Sequence of chain 1.E:
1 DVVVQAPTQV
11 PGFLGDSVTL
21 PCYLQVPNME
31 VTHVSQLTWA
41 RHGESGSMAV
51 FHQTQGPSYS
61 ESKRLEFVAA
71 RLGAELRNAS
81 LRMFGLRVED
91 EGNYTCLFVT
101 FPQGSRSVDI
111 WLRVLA

Binding-site contacts:
Ligand atom C3 contacts residue TRP111 of chain 1.E at 3.7 Å (hydrophobic).
Ligand atom C1 contacts residue ASN93 of chain 1.E at 1.4 Å.
Ligand atom C3 contacts residue ASN93 of chain 1.E at 3.1 Å.
Ligand atom O7 contacts residue TRP111 of chain 1.E at 3.6 Å.
Ligand atom O5 contacts residue ASN93 of chain 1.E at 2.3 Å (h-bond).
Ligand atom C4 contacts residue ASN93 of chain 1.E at 3.6 Å.
Ligand atom C7 contacts residue GLY92 of chain 1.E at 4.2 Å.
Ligand atom C6 contacts residue HIS42 of chain 1.E at 4.3 Å.
Ligand atom C5 contacts residue ASN93 of chain 1.E at 3.5 Å.
Ligand atom C4 contacts residue TRP111 of chain 1.E at 4.0 Å (hydrophobic).
Ligand atom C7 contacts residue TRP111 of chain 1.E at 3.8 Å (hydrophobic).
Ligand atom N2 contacts residue ASN93 of chain 1.E at 2.5 Å (h-bond).
Ligand atom C8 contacts residue TRP111 of chain 1.E at 3.3 Å (hydrophobic).
Ligand atom O3 contacts residue ASN93 of chain 1.E at 4.0 Å.
Ligand atom C2 contacts residue TRP111 of chain 1.E at 4.1 Å (hydrophobic).
Ligand atom O5 contacts residue TRP111 of chain 1.E at 4.3 Å.
Ligand atom C1 contacts residue TRP111 of chain 1.E at 3.9 Å (hydrophobic).
Ligand atom N2 contacts residue TRP111 of chain 1.E at 3.5 Å.
Ligand atom C8 contacts residue GLU91 of chain 1.E at 3.8 Å.
Ligand atom O5 contacts residue ASN93 of chain 1.E at 4.1 Å.
Ligand atom C7 contacts residue ASN93 of chain 1.E at 3.5 Å.
Ligand atom C8 contacts residue GLY92 of chain 1.E at 3.6 Å.
Ligand atom O3 contacts residue TRP111 of chain 1.E at 4.3 Å.
Ligand atom C6 contacts residue ASN93 of chain 1.E at 3.1 Å.
Ligand atom C5 contacts residue ASN93 of chain 1.E at 4.0 Å.
Ligand atom C5 contacts residue TRP111 of chain 1.E at 3.7 Å (hydrophobic).
Ligand atom O4 contacts residue TRP111 of chain 1.E at 3.4 Å.
Ligand atom C2 contacts residue ASN93 of chain 1.E at 1.8 Å.
Ligand atom N2 contacts residue GLY92 of chain 1.E at 4.2 Å.
Ligand atom O7 contacts residue ASN93 of chain 1.E at 3.9 Å.

This small molecule binds to this protein.
Small molecule (SMILES): CC(=O)N[C@H]1[C@H](O[C@H]2[C@H](O)[C@@H](NC(C)=O)CO[C@@H]2CO[C@@H]2O[C@@H](C)[C@@H](O)[C@@H](O)[C@@H]2O)O[C@H](CO)[C@@H](O[C@@H]2O[C@H](CO)[C@@H](O)[C@H](O[C@H]3O[C@H](CO)[C@@H](O)[C@H](O)[C@@H]3O)[C@@H]2O)[C@@H]1O